Sequence of chain 7.C:
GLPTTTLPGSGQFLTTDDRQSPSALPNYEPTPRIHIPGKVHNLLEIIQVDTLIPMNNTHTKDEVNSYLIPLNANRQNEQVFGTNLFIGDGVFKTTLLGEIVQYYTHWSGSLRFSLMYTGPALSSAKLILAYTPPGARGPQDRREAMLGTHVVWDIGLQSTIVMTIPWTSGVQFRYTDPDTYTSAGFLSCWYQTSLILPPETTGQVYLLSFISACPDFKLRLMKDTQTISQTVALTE

Sequence of chain 7.A:
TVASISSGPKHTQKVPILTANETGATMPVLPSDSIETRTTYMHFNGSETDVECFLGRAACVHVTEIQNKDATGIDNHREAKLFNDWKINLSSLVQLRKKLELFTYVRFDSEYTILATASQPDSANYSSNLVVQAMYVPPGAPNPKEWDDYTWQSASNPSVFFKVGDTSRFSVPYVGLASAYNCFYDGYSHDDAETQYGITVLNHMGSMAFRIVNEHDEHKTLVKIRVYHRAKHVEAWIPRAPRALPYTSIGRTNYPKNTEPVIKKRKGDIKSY

A small-molecule ligand and the protein it binds are described below.
Small molecule (SMILES): Cc1cc(CCCCCOc2c(Cl)cc(C3=NCCO3)cc2Cl)on1

Binding-site contacts:
Ligand atom C5B contacts residue MET224 of chain 7.A at 3.8 Å (hydrophobic).
Ligand atom C2C contacts residue ILE104 of chain 7.A at 3.9 Å (hydrophobic).
Ligand atom C1C contacts residue LEU106 of chain 7.A at 3.9 Å (hydrophobic).
Ligand atom C4A contacts residue VAL176 of chain 7.A at 3.9 Å (hydrophobic).
Ligand atom C4A contacts residue PRO174 of chain 7.A at 3.2 Å (hydrophobic).
Ligand atom CL2 contacts residue ILE104 of chain 7.A at 3.4 Å.
Ligand atom O1A contacts residue PHE186 of chain 7.A at 3.4 Å.
Ligand atom N2 contacts residue MET221 of chain 7.A at 3.9 Å.
Ligand atom N3A contacts residue PRO174 of chain 7.A at 3.3 Å (h-bond).
Ligand atom C5A contacts residue ALA150 of chain 7.A at 3.4 Å (hydrophobic).
Ligand atom C4B contacts residue PHE186 of chain 7.A at 3.6 Å (hydrophobic).
Ligand atom O1 contacts residue MET221 of chain 7.A at 3.4 Å (h-bond).
Ligand atom C5 contacts residue LEU106 of chain 7.A at 3.7 Å (hydrophobic).
Ligand atom CL2 contacts residue TYR128 of chain 7.A at 3.4 Å.
Ligand atom C4B contacts residue TYR152 of chain 7.A at 3.7 Å (hydrophobic).
Ligand atom C5 contacts residue MET221 of chain 7.A at 3.9 Å (hydrophobic).
Ligand atom O1A contacts residue MET224 of chain 7.A at 3.9 Å.
Ligand atom C2C contacts residue MET221 of chain 7.A at 3.3 Å (hydrophobic).
Ligand atom C3C contacts residue ILE104 of chain 7.A at 3.6 Å (hydrophobic).
Ligand atom C1C contacts residue TYR128 of chain 7.A at 3.6 Å (hydrophobic).
Ligand atom CL1 contacts residue LEU25 of chain 7.C at 3.5 Å.
Ligand atom C4A contacts residue SER175 of chain 7.A at 3.6 Å.
Ligand atom O1B contacts residue VAL188 of chain 7.A at 3.8 Å.
Ligand atom C3C contacts residue TYR128 of chain 7.A at 3.8 Å (hydrophobic).
Ligand atom C4 contacts residue TYR197 of chain 7.A at 3.6 Å (hydrophobic).
Ligand atom C31 contacts residue ASN219 of chain 7.A at 3.7 Å.
Ligand atom N3A contacts residue ALA24 of chain 7.C at 3.8 Å.
Ligand atom C3B contacts residue TYR152 of chain 7.A at 3.9 Å (hydrophobic).
Ligand atom CL1 contacts residue VAL188 of chain 7.A at 3.7 Å.
Ligand atom C4C contacts residue VAL191 of chain 7.A at 3.7 Å (hydrophobic).
Ligand atom C5B contacts residue PHE186 of chain 7.A at 3.8 Å (hydrophobic).
Ligand atom C5A contacts residue VAL176 of chain 7.A at 3.8 Å (hydrophobic).
Ligand atom N2 contacts residue ASN219 of chain 7.A at 3.5 Å (h-bond).
Ligand atom C2A contacts residue PHE186 of chain 7.A at 3.6 Å (hydrophobic).
Ligand atom C5C contacts residue TYR152 of chain 7.A at 3.8 Å (hydrophobic).
Ligand atom CL2 contacts residue MET224 of chain 7.A at 3.2 Å.
Ligand atom C31 contacts residue TYR197 of chain 7.A at 3.6 Å (hydrophobic).
Ligand atom C4A contacts residue ALA150 of chain 7.A at 3.9 Å (hydrophobic).
Ligand atom C3B contacts residue ALA24 of chain 7.C at 4.0 Å (hydrophobic).
Ligand atom O1 contacts residue LEU106 of chain 7.A at 3.7 Å.

Sequence of chain 8.C:
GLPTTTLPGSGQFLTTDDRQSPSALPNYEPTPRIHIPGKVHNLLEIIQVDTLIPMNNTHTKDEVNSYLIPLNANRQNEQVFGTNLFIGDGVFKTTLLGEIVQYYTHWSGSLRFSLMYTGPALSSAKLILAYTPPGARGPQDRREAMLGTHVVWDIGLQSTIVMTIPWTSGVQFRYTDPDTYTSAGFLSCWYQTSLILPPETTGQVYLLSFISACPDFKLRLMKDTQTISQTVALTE